Binding-site contacts:
Ligand atom C16 contacts residue THR250 of chain 1.A at 4.4 Å.
Ligand atom C14 contacts residue ILE245 of chain 1.A at 4.2 Å (hydrophobic).
Ligand atom N11 contacts residue THR250 of chain 1.A at 3.9 Å.
Ligand atom N8 contacts residue ASP51 of chain 1.A at 2.8 Å (salt-bridge).
Ligand atom C4 contacts residue SER54 of chain 1.A at 4.3 Å.
Ligand atom C2 contacts residue PHE127 of chain 1.A at 4.0 Å (hydrophobic).
Ligand atom C15 contacts residue ASP247 of chain 1.A at 4.4 Å.
Ligand atom C9 contacts residue ASP247 of chain 1.A at 4.0 Å.
Ligand atom C16 contacts residue ASP247 of chain 1.A at 3.4 Å.
Ligand atom C4 contacts residue ILE137 of chain 1.A at 3.8 Å (hydrophobic).
Ligand atom N11 contacts residue ASP247 of chain 1.A at 3.5 Å (salt-bridge).
Ligand atom C10 contacts residue GLY53 of chain 1.A at 3.8 Å.
Ligand atom C6 contacts residue SER54 of chain 1.A at 4.5 Å.
Ligand atom C2 contacts residue TYR90 of chain 1.A at 4.5 Å (hydrophobic).
Ligand atom C2 contacts residue ILE137 of chain 1.A at 4.4 Å (hydrophobic).
Ligand atom N12 contacts residue ASP51 of chain 1.A at 3.0 Å (salt-bridge).
Ligand atom C10 contacts residue ASP247 of chain 1.A at 3.7 Å.
Ligand atom C16 contacts residue ILE245 of chain 1.A at 4.2 Å (hydrophobic).
Ligand atom C15 contacts residue THR250 of chain 1.A at 4.0 Å.
Ligand atom N8 contacts residue SER54 of chain 1.A at 4.0 Å.
Ligand atom C3 contacts residue TYR90 of chain 1.A at 3.5 Å (hydrophobic).
Ligand atom C1 contacts residue TYR90 of chain 1.A at 3.4 Å (hydrophobic).
Ligand atom N8 contacts residue GLY53 of chain 1.A at 4.2 Å.
Ligand atom C16 contacts residue GLY53 of chain 1.A at 4.3 Å.
Ligand atom N12 contacts residue ASP247 of chain 1.A at 2.7 Å (salt-bridge).
Ligand atom N12 contacts residue GLY53 of chain 1.A at 3.2 Å.
Ligand atom C6 contacts residue ASP51 of chain 1.A at 3.7 Å.
Ligand atom C10 contacts residue ASP51 of chain 1.A at 3.6 Å.
Ligand atom N12 contacts residue SER54 of chain 1.A at 4.1 Å.
Ligand atom C4 contacts residue ASP51 of chain 1.A at 3.7 Å.

This small molecule binds to this protein.
Small molecule (SMILES): Nc1nc2ccccc2nc1N1CCCC1

Sequence of chain 1.A:
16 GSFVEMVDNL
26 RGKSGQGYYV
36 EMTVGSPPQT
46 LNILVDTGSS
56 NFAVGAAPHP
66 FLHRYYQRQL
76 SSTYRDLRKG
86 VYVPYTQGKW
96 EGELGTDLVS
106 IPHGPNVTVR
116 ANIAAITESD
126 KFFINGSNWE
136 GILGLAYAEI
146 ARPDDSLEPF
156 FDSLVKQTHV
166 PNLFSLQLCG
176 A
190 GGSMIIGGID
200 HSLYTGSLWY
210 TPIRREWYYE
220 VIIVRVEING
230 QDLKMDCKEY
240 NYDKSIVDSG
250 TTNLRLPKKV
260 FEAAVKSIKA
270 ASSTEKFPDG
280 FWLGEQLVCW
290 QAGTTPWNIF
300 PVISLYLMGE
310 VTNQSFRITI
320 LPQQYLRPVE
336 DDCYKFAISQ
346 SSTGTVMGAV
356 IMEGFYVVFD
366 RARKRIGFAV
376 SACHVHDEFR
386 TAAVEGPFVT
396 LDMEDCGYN